Binding-site contacts:
Ligand atom CCW contacts residue LYS85 of chain 1.F at 3.9 Å.
Ligand atom OB contacts residue HIS77 of chain 1.F at 3.1 Å (h-bond).
Ligand atom CD1 contacts residue ARG21 of chain 1.F at 3.8 Å.
Ligand atom CDE contacts residue LYS85 of chain 1.F at 3.8 Å.
Ligand atom CE2 contacts residue GLN17 of chain 1.F at 3.6 Å.
Ligand atom CDD contacts residue LYS85 of chain 1.F at 3.9 Å.
Ligand atom CDE contacts residue MLE7 of chain 1.JA at 3.8 Å.
Ligand atom CAG contacts residue SER75 of chain 1.F at 3.6 Å.
Ligand atom CDA contacts residue MLE7 of chain 1.JA at 4.0 Å.
Ligand atom CN contacts residue MVA9 of chain 1.JA at 3.9 Å.
Ligand atom CCX contacts residue LYS85 of chain 1.F at 3.4 Å.
Ligand atom CA contacts residue SER75 of chain 1.F at 3.9 Å.
Ligand atom O contacts residue MVA9 of chain 1.JA at 3.0 Å.
Ligand atom CDA contacts residue LYS85 of chain 1.F at 3.5 Å.
Ligand atom CB contacts residue GLN17 of chain 1.F at 3.8 Å.
Ligand atom CN contacts residue MLE7 of chain 1.JA at 3.6 Å.
Ligand atom CG contacts residue GLN17 of chain 1.F at 3.6 Å.
Ligand atom N contacts residue HIS77 of chain 1.F at 3.2 Å (h-bond).
Ligand atom CA contacts residue HIS77 of chain 1.F at 3.6 Å.
Ligand atom CCT contacts residue MLE7 of chain 1.JA at 3.9 Å.
Ligand atom CG2 contacts residue VAL14 of chain 1.F at 3.4 Å (hydrophobic).
Ligand atom CDB contacts residue LYS85 of chain 1.F at 3.2 Å.
Ligand atom OB contacts residue GLN17 of chain 1.F at 3.0 Å (h-bond).
Ligand atom CD2 contacts residue GLN17 of chain 1.F at 2.9 Å.
Ligand atom CCY contacts residue LYS85 of chain 1.F at 3.7 Å.
Ligand atom CN contacts residue O7D10 of chain 1.JA at 3.6 Å.
Ligand atom NCZ contacts residue LYS85 of chain 1.F at 3.8 Å.
Ligand atom CG1 contacts residue ARG21 of chain 1.F at 3.8 Å.
Ligand atom ODG contacts residue LYS85 of chain 1.F at 3.9 Å.
Ligand atom CZ contacts residue VAL14 of chain 1.F at 3.9 Å (hydrophobic).
Ligand atom O contacts residue PHE80 of chain 1.F at 3.6 Å.
Ligand atom CDD contacts residue MLE7 of chain 1.JA at 3.6 Å.
Ligand atom CDC contacts residue LYS85 of chain 1.F at 3.6 Å.
Ligand atom CD2 contacts residue HIS77 of chain 1.F at 3.8 Å.
Ligand atom CDH contacts residue PHE80 of chain 1.F at 3.6 Å (hydrophobic).
Ligand atom ODG contacts residue PHE80 of chain 1.F at 3.8 Å.
Ligand atom NCZ contacts residue MLE7 of chain 1.JA at 3.7 Å.
Ligand atom CG2 contacts residue GLY76 of chain 1.F at 3.7 Å.
Ligand atom O contacts residue HIS77 of chain 1.F at 3.6 Å.
Ligand atom CB contacts residue HIS77 of chain 1.F at 3.7 Å.

Sequence of chain 1.F:
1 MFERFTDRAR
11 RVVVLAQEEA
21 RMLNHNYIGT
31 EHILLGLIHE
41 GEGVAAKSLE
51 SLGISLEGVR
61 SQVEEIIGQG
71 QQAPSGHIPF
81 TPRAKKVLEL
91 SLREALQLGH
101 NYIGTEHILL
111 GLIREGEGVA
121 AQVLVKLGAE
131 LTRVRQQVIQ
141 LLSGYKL

The small molecule below binds the protein below.
Small molecule (SMILES): CC[C@@H](C)[C@@H](C(=O)N[C@@H]1C(=O)N(C)[C@@H]([C@@H](C)O)C(=O)N[C@@H](C(C)C)C(=O)N(C)[C@@H](CC(C)C)C(=O)N[C@@H](C(C)C)C(=O)N(C)[C@@H](C(C)C)C(=O)N(C)[C@@H](Cc2c[nH]c3cccc(OC)c23)C(=O)N[C@@H](C(C)C)C(=O)N[C@@H]([C@H](O)c2ccccc2)C(=O)N[C@@H](C(C)C)C(=O)O[C@@H]1C)N(C)C(=O)[C@@H](NC(=O)[C@H](C(C)C)N(C)C)C(C)C

Sequence of chain 1.JA:
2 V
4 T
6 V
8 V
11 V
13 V